Binding-site contacts:
Ligand atom C6 contacts residue VAL24 of chain 1.D at 4.1 Å (hydrophobic).
Ligand atom C4 contacts residue GLY176 of chain 1.D at 3.0 Å.
Ligand atom N1 contacts residue VAL24 of chain 1.D at 3.9 Å.
Ligand atom N4 contacts residue ALA205 of chain 1.D at 4.1 Å.
Ligand atom C2' contacts residue VAL24 of chain 1.D at 3.5 Å (hydrophobic).
Ligand atom N3 contacts residue ALA205 of chain 1.D at 3.1 Å (h-bond).
Ligand atom O2' contacts residue VAL24 of chain 1.D at 3.5 Å.
Ligand atom N4 contacts residue SER177 of chain 1.D at 3.4 Å.
Ligand atom O2 contacts residue ALA205 of chain 1.D at 3.6 Å (h-bond).
Ligand atom O2' contacts residue ALA208 of chain 1.D at 3.0 Å.
Ligand atom C4 contacts residue ALA205 of chain 1.D at 3.6 Å (hydrophobic).
Ligand atom C5' contacts residue GLY21 of chain 1.D at 4.1 Å.
Ligand atom C2 contacts residue ALA208 of chain 1.D at 3.4 Å (hydrophobic).
Ligand atom N4 contacts residue GLY176 of chain 1.D at 2.3 Å (h-bond).
Ligand atom N4 contacts residue LEU203 of chain 1.D at 3.5 Å (h-bond).
Ligand atom C2 contacts residue VAL24 of chain 1.D at 4.0 Å (hydrophobic).
Ligand atom O2' contacts residue GLU59 of chain 1.D at 3.4 Å (salt-bridge).
Ligand atom C2 contacts residue ALA207 of chain 1.D at 3.8 Å (hydrophobic).
Ligand atom C5 contacts residue SER177 of chain 1.D at 3.4 Å.
Ligand atom C1' contacts residue ALA208 of chain 1.D at 4.2 Å (hydrophobic).
Ligand atom C5' contacts residue GLY19 of chain 1.D at 4.2 Å.
Ligand atom O2 contacts residue GLY206 of chain 1.D at 4.0 Å.
Ligand atom O5' contacts residue SO41 of chain 1.Q at 3.6 Å.
Ligand atom N3 contacts residue ALA208 of chain 1.D at 3.6 Å.
Ligand atom N4 contacts residue PRO204 of chain 1.D at 2.9 Å (h-bond).
Ligand atom N3 contacts residue PRO204 of chain 1.D at 3.7 Å.
Ligand atom N3 contacts residue VAL24 of chain 1.D at 4.2 Å.
Ligand atom N4 contacts residue ALA207 of chain 1.D at 3.7 Å.
Ligand atom C4 contacts residue ALA207 of chain 1.D at 3.9 Å (hydrophobic).
Ligand atom N3 contacts residue ALA207 of chain 1.D at 3.2 Å (h-bond).
Ligand atom O2 contacts residue ALA208 of chain 1.D at 2.6 Å (h-bond).
Ligand atom C2 contacts residue ALA205 of chain 1.D at 3.5 Å (hydrophobic).
Ligand atom C4 contacts residue SER177 of chain 1.D at 3.7 Å.
Ligand atom C5 contacts residue GLY176 of chain 1.D at 2.9 Å.
Ligand atom C4 contacts residue PRO204 of chain 1.D at 3.7 Å (hydrophobic).
Ligand atom C5' contacts residue SO41 of chain 1.Q at 3.9 Å.
Ligand atom O5' contacts residue GLY21 of chain 1.D at 4.2 Å.
Ligand atom O5' contacts residue GLY19 of chain 1.D at 3.2 Å (h-bond).
Ligand atom O2 contacts residue ALA207 of chain 1.D at 3.4 Å (h-bond).
Ligand atom C2' contacts residue ALA208 of chain 1.D at 3.9 Å (hydrophobic).

Sequence of chain 1.D:
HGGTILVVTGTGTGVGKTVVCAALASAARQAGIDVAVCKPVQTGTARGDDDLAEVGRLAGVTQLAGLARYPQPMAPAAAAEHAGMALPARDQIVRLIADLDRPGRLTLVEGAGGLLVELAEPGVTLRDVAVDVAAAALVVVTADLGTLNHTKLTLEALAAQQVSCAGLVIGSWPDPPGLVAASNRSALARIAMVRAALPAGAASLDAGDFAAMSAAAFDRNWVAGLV

A small-molecule ligand and the protein it binds are described below.
Small molecule (SMILES): Nc1ccn([C@@H]2O[C@H](CO)[C@@H](O)[C@H]2O)c(=O)n1